Binding-site contacts:
Ligand atom O6 contacts residue TRP190 of chain 4.A at 4.5 Å.
Ligand atom O5 contacts residue TRP190 of chain 4.A at 3.6 Å (h-bond).
Ligand atom C1 contacts residue PRO192 of chain 4.A at 4.1 Å (hydrophobic).
Ligand atom C1 contacts residue TRP190 of chain 4.A at 3.5 Å (hydrophobic).
Ligand atom C5 contacts residue TRP190 of chain 4.A at 3.6 Å (hydrophobic).
Ligand atom O6 contacts residue PRO192 of chain 4.A at 3.6 Å.
Ligand atom O5 contacts residue THR191 of chain 4.A at 3.4 Å.
Ligand atom O6 contacts residue THR191 of chain 4.A at 3.7 Å.
Ligand atom C4 contacts residue TRP190 of chain 4.A at 4.2 Å (hydrophobic).
Ligand atom C6 contacts residue GLU195 of chain 4.A at 3.5 Å.
Ligand atom O1 contacts residue GLY22 of chain 4.A at 3.3 Å.
Ligand atom C1 contacts residue THR191 of chain 4.A at 4.0 Å.
Ligand atom C5 contacts residue PRO192 of chain 4.A at 4.5 Å (hydrophobic).
Ligand atom O1 contacts residue THR191 of chain 4.A at 4.0 Å.
Ligand atom C1 contacts residue PRO223 of chain 4.A at 4.2 Å (hydrophobic).
Ligand atom C6 contacts residue TRP190 of chain 4.A at 3.4 Å (hydrophobic).
Ligand atom O1 contacts residue PRO192 of chain 4.A at 3.6 Å.
Ligand atom C6 contacts residue PRO192 of chain 4.A at 3.9 Å (hydrophobic).
Ligand atom O4 contacts residue TRP190 of chain 4.A at 3.4 Å (h-bond).
Ligand atom O6 contacts residue GLU195 of chain 4.A at 2.7 Å (salt-bridge).
Ligand atom O1 contacts residue PRO223 of chain 4.A at 3.6 Å.
Ligand atom O1 contacts residue TRP190 of chain 4.A at 4.0 Å.
Ligand atom O5 contacts residue PRO192 of chain 4.A at 3.4 Å.
Ligand atom C5 contacts residue THR191 of chain 4.A at 4.0 Å.
Ligand atom C6 contacts residue THR191 of chain 4.A at 3.5 Å.

Sequence of chain 4.A:
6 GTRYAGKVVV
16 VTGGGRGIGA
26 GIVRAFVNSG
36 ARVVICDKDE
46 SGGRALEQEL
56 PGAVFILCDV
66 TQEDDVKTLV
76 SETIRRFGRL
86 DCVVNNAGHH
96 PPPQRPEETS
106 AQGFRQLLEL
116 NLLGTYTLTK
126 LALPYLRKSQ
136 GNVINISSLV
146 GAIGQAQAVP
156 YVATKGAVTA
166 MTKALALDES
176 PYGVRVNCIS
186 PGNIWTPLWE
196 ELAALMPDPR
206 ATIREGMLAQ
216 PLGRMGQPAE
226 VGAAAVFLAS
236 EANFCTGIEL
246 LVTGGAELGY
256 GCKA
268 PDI

This protein binds this small molecule.
Small molecule (SMILES): OC[C@H]1O[C@@H](O)[C@H](O)[C@@H](O)[C@@H]1O